Sequence of chain 59.A:
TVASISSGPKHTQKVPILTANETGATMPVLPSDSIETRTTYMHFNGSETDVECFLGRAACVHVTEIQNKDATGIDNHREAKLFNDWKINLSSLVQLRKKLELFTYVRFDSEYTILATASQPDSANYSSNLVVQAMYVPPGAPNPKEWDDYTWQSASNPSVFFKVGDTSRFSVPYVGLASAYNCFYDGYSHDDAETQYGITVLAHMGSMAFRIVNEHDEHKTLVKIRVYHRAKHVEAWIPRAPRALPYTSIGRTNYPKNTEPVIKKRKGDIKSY

This protein binds this small molecule.
Small molecule (SMILES): Cc1cc(CCCCCOc2ccc(C3=NCCO3)cc2)on1

Sequence of chain 59.C:
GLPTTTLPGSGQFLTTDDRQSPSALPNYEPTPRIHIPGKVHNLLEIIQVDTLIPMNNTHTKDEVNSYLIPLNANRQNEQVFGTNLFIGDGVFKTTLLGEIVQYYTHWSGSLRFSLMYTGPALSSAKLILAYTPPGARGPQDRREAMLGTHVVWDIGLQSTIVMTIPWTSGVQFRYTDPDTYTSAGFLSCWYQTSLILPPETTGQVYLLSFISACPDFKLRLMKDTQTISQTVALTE

Binding-site contacts:
Ligand atom C3B contacts residue TYR152 of chain 59.A at 3.7 Å (hydrophobic).
Ligand atom C4C contacts residue VAL188 of chain 59.A at 3.7 Å (hydrophobic).
Ligand atom N3A contacts residue PRO174 of chain 59.A at 3.7 Å.
Ligand atom C1B contacts residue VAL188 of chain 59.A at 3.8 Å (hydrophobic).
Ligand atom C4B contacts residue PHE186 of chain 59.A at 3.6 Å (hydrophobic).
Ligand atom C1B contacts residue ILE104 of chain 59.A at 4.0 Å (hydrophobic).
Ligand atom C5B contacts residue MET224 of chain 59.A at 3.8 Å (hydrophobic).
Ligand atom C2B contacts residue VAL188 of chain 59.A at 3.5 Å (hydrophobic).
Ligand atom C3C contacts residue TYR128 of chain 59.A at 3.4 Å (hydrophobic).
Ligand atom O1B contacts residue TYR128 of chain 59.A at 3.4 Å (h-bond).
Ligand atom C3B contacts residue VAL188 of chain 59.A at 3.8 Å (hydrophobic).
Ligand atom C6B contacts residue TYR128 of chain 59.A at 3.3 Å (hydrophobic).
Ligand atom N2 contacts residue MET221 of chain 59.A at 3.4 Å (h-bond).
Ligand atom C5 contacts residue MET221 of chain 59.A at 3.6 Å (hydrophobic).
Ligand atom C6B contacts residue ILE104 of chain 59.A at 3.6 Å (hydrophobic).
Ligand atom C2A contacts residue PHE186 of chain 59.A at 3.3 Å (hydrophobic).
Ligand atom C2C contacts residue MET221 of chain 59.A at 4.0 Å (hydrophobic).
Ligand atom C4A contacts residue PRO174 of chain 59.A at 3.1 Å (hydrophobic).
Ligand atom O1A contacts residue PHE186 of chain 59.A at 3.0 Å.
Ligand atom C1C contacts residue TYR128 of chain 59.A at 3.9 Å (hydrophobic).
Ligand atom C4C contacts residue VAL191 of chain 59.A at 3.0 Å (hydrophobic).
Ligand atom C2A contacts residue TYR152 of chain 59.A at 3.6 Å (hydrophobic).
Ligand atom C2C contacts residue TYR197 of chain 59.A at 3.7 Å (hydrophobic).
Ligand atom C5A contacts residue ALA150 of chain 59.A at 4.0 Å (hydrophobic).
Ligand atom C5A contacts residue VAL176 of chain 59.A at 3.6 Å (hydrophobic).
Ligand atom C4B contacts residue TYR152 of chain 59.A at 3.8 Å (hydrophobic).
Ligand atom C5A contacts residue PHE186 of chain 59.A at 3.5 Å (hydrophobic).
Ligand atom C1C contacts residue MET221 of chain 59.A at 4.0 Å (hydrophobic).
Ligand atom C5B contacts residue TYR128 of chain 59.A at 4.0 Å (hydrophobic).
Ligand atom C1B contacts residue TYR128 of chain 59.A at 3.6 Å (hydrophobic).
Ligand atom C5B contacts residue PHE186 of chain 59.A at 3.9 Å (hydrophobic).
Ligand atom N3A contacts residue ALA24 of chain 59.C at 3.8 Å.
Ligand atom O1B contacts residue ILE104 of chain 59.A at 3.9 Å.
Ligand atom C5C contacts residue VAL191 of chain 59.A at 3.8 Å (hydrophobic).
Ligand atom C1C contacts residue LEU106 of chain 59.A at 4.0 Å (hydrophobic).
Ligand atom N3A contacts residue PHE186 of chain 59.A at 4.0 Å.
Ligand atom O1 contacts residue MET221 of chain 59.A at 2.5 Å (h-bond).
Ligand atom C5C contacts residue VAL188 of chain 59.A at 4.1 Å (hydrophobic).
Ligand atom C4 contacts residue LEU106 of chain 59.A at 3.5 Å (hydrophobic).
Ligand atom N3A contacts residue TYR152 of chain 59.A at 3.5 Å.